This protein binds this small molecule.
Small molecule (SMILES): CC[C@H](C)[C@H](NC(=O)[C@@H](N)C(C)C)C(=O)NCC(=O)N[C@@H](CCCCNC(C)=O)C(=O)NCC(=O)NCC(=O)N[C@@H](CCCCNC(C)=O)C(=O)N[C@@H](CC(N)=O)C(=O)N[C@H](C=O)[C@@H](C)CC

Binding-site contacts:
Ligand atom CG1 contacts residue ASP51 of chain 1.B at 3.4 Å.
Ligand atom CB contacts residue ASP51 of chain 1.B at 3.9 Å.
Ligand atom O contacts residue LEU49 of chain 1.B at 3.3 Å.
Ligand atom C contacts residue ASP51 of chain 1.B at 3.5 Å.
Ligand atom CG2 contacts residue ASP51 of chain 1.B at 3.2 Å.
Ligand atom CB contacts residue TYR94 of chain 1.B at 3.6 Å (hydrophobic).
Ligand atom N contacts residue ASN95 of chain 1.B at 3.3 Å (h-bond).
Ligand atom NZ contacts residue VAL42 of chain 1.B at 3.6 Å.
Ligand atom CG2 contacts residue TYR94 of chain 1.B at 3.3 Å (hydrophobic).
Ligand atom CD contacts residue TRP36 of chain 1.B at 3.8 Å (hydrophobic).
Ligand atom CG2 contacts residue MET104 of chain 1.B at 3.8 Å (hydrophobic).
Ligand atom N contacts residue ASP99 of chain 1.B at 3.5 Å (salt-bridge).
Ligand atom CH3 contacts residue VAL42 of chain 1.B at 3.7 Å (hydrophobic).
Ligand atom CG2 contacts residue PHE34 of chain 1.B at 3.8 Å (hydrophobic).
Ligand atom OH contacts residue ASN95 of chain 1.B at 3.0 Å (h-bond).
Ligand atom CG1 contacts residue TYR94 of chain 1.B at 3.8 Å (hydrophobic).
Ligand atom N contacts residue ASP51 of chain 1.B at 2.8 Å (salt-bridge).
Ligand atom CB contacts residue MET104 of chain 1.B at 3.6 Å (hydrophobic).
Ligand atom CB contacts residue ASP51 of chain 1.B at 3.8 Å.
Ligand atom OH contacts residue PRO37 of chain 1.B at 3.3 Å.
Ligand atom O contacts residue LYS96 of chain 1.B at 3.7 Å.
Ligand atom CA contacts residue ASP51 of chain 1.B at 3.3 Å.
Ligand atom CA contacts residue ASP99 of chain 1.B at 3.5 Å.
Ligand atom CA contacts residue ASN95 of chain 1.B at 3.8 Å.
Ligand atom CA contacts residue ASP100 of chain 1.B at 3.6 Å.
Ligand atom CH contacts residue VAL42 of chain 1.B at 3.6 Å (hydrophobic).
Ligand atom CD contacts residue ASN95 of chain 1.B at 3.7 Å.
Ligand atom CA contacts residue TYR94 of chain 1.B at 3.8 Å (hydrophobic).
Ligand atom O contacts residue LYS96 of chain 1.B at 3.3 Å.
Ligand atom CB contacts residue ASN95 of chain 1.B at 3.7 Å.
Ligand atom N contacts residue TYR94 of chain 1.B at 3.0 Å (h-bond).
Ligand atom C contacts residue ASP100 of chain 1.B at 3.8 Å.
Ligand atom CH3 contacts residue PHE38 of chain 1.B at 3.7 Å (hydrophobic).
Ligand atom C contacts residue LEU49 of chain 1.B at 3.8 Å (hydrophobic).
Ligand atom CG contacts residue ASN95 of chain 1.B at 3.5 Å.
Ligand atom CG2 contacts residue ILE55 of chain 1.B at 3.7 Å (hydrophobic).
Ligand atom N contacts residue ASP100 of chain 1.B at 3.0 Å (salt-bridge).
Ligand atom CG1 contacts residue LYS96 of chain 1.B at 3.8 Å.
Ligand atom CH3 contacts residue LEU47 of chain 1.B at 3.7 Å (hydrophobic).
Ligand atom CD1 contacts residue ASP100 of chain 1.B at 3.8 Å.

Sequence of chain 1.B:
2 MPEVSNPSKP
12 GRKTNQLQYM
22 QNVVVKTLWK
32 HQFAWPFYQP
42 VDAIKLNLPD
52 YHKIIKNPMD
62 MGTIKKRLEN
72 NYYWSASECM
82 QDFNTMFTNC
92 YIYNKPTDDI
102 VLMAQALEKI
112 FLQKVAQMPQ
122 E